The small molecule below binds the protein below.
Small molecule (SMILES): CCCCC(=O)O

Sequence of chain 2.C:
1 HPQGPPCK

Binding-site contacts:
Ligand atom O1 contacts residue HIS1 of chain 2.C at 2.2 Å (h-bond).
Ligand atom C2 contacts residue PRO2 of chain 2.C at 3.9 Å (hydrophobic).
Ligand atom C5 contacts residue CYS7 of chain 2.C at 2.9 Å (hydrophobic).
Ligand atom C3 contacts residue HIS1 of chain 2.C at 2.5 Å.
Ligand atom C2 contacts residue HIS1 of chain 2.C at 1.3 Å.
Ligand atom C6 contacts residue CYS7 of chain 2.C at 1.8 Å (hydrophobic).
Ligand atom C4 contacts residue HIS1 of chain 2.C at 3.2 Å.
Ligand atom C5 contacts residue HIS1 of chain 2.C at 4.3 Å.
Ligand atom C4 contacts residue CYS7 of chain 2.C at 3.4 Å (hydrophobic).
Ligand atom O1 contacts residue PRO2 of chain 2.C at 3.5 Å (h-bond).